Sequence of chain 40.B:
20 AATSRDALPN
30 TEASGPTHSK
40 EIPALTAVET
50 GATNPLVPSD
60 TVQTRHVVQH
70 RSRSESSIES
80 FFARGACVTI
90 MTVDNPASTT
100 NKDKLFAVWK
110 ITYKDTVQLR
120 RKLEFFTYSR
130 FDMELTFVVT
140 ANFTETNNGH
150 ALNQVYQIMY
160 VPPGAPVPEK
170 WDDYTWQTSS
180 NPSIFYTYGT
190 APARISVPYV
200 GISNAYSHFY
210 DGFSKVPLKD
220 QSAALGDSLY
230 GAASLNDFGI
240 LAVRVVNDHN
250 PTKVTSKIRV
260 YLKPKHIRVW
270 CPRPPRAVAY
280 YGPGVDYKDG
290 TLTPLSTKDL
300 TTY

Binding-site contacts:
Ligand atom C13 contacts residue PHE237 of chain 40.B at 3.7 Å (hydrophobic).
Ligand atom O25 contacts residue TYR112 of chain 40.B at 3.4 Å.
Ligand atom C23 contacts residue PHE237 of chain 40.B at 3.8 Å (hydrophobic).
Ligand atom C27 contacts residue ASP236 of chain 40.B at 3.6 Å.
Ligand atom C26 contacts residue THR111 of chain 40.B at 3.6 Å.
Ligand atom C20 contacts residue TYR112 of chain 40.B at 3.4 Å (hydrophobic).
Ligand atom C5 contacts residue ILE194 of chain 40.B at 3.8 Å (hydrophobic).
Ligand atom C7 contacts residue TYR159 of chain 40.B at 3.7 Å (hydrophobic).
Ligand atom C4 contacts residue ALA24 of chain 40.D at 3.5 Å (hydrophobic).
Ligand atom C15 contacts residue MET132 of chain 40.B at 3.6 Å (hydrophobic).
Ligand atom C10 contacts residue MET132 of chain 40.B at 3.7 Å (hydrophobic).
Ligand atom C26 contacts residue LYS113 of chain 40.B at 3.7 Å.
Ligand atom C23 contacts residue TYR112 of chain 40.B at 3.3 Å (hydrophobic).
Ligand atom C4 contacts residue TYR159 of chain 40.B at 3.7 Å (hydrophobic).
Ligand atom C21 contacts residue PHE237 of chain 40.B at 3.7 Å (hydrophobic).
Ligand atom C12 contacts residue VAL199 of chain 40.B at 3.7 Å (hydrophobic).
Ligand atom N3 contacts residue LEU240 of chain 40.B at 3.4 Å.
Ligand atom C14 contacts residue MET132 of chain 40.B at 3.5 Å (hydrophobic).
Ligand atom O16 contacts residue MET132 of chain 40.B at 3.6 Å.
Ligand atom C11 contacts residue LEU134 of chain 40.B at 3.8 Å (hydrophobic).
Ligand atom C3 contacts residue TYR159 of chain 40.B at 3.7 Å (hydrophobic).
Ligand atom C3 contacts residue PRO181 of chain 40.B at 3.7 Å (hydrophobic).
Ligand atom C18 contacts residue PHE237 of chain 40.B at 3.8 Å (hydrophobic).
Ligand atom C1 contacts residue ILE183 of chain 40.B at 3.5 Å (hydrophobic).
Ligand atom C7 contacts residue VAL196 of chain 40.B at 3.5 Å (hydrophobic).
Ligand atom N4 contacts residue LEU240 of chain 40.B at 3.3 Å.
Ligand atom C21 contacts residue TYR112 of chain 40.B at 3.4 Å (hydrophobic).
Ligand atom C14 contacts residue VAL199 of chain 40.B at 3.8 Å (hydrophobic).
Ligand atom O25 contacts residue THR111 of chain 40.B at 3.4 Å (h-bond).
Ligand atom C20 contacts residue PHE237 of chain 40.B at 3.4 Å (hydrophobic).
Ligand atom C4 contacts residue ILE194 of chain 40.B at 3.8 Å (hydrophobic).
Ligand atom C5 contacts residue TYR159 of chain 40.B at 3.7 Å (hydrophobic).
Ligand atom C8 contacts residue VAL196 of chain 40.B at 3.7 Å (hydrophobic).
Ligand atom C1 contacts residue ILE157 of chain 40.B at 3.4 Å (hydrophobic).
Ligand atom C13 contacts residue MET132 of chain 40.B at 3.8 Å (hydrophobic).
Ligand atom O24 contacts residue TYR112 of chain 40.B at 3.8 Å.
Ligand atom C19 contacts residue PHE237 of chain 40.B at 3.5 Å (hydrophobic).
Ligand atom C3 contacts residue ALA24 of chain 40.D at 3.5 Å (hydrophobic).
Ligand atom N6 contacts residue VAL196 of chain 40.B at 3.8 Å.
Ligand atom C8 contacts residue TYR159 of chain 40.B at 3.5 Å (hydrophobic).

Sequence of chain 40.D:
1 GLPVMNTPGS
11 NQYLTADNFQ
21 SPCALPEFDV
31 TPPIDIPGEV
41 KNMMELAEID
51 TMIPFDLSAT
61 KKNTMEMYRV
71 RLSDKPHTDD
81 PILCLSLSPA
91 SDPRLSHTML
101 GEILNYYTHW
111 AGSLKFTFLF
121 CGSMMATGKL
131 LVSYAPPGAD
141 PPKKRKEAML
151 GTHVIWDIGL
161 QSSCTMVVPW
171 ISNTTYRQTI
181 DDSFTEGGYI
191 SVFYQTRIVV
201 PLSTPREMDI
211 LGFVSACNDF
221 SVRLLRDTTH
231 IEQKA

This small molecule binds to this protein.
Small molecule (SMILES): CCOC(=O)c1ccc(OCCCCC2CCN(c3ccc(C)nn3)CC2)cc1